The small molecule below binds the protein below.
Small molecule (SMILES): CCC(CC)O[C@@H]1CC(C(=O)O)=C[C@@]2(SC(N)=NC2=O)[C@H]1NC(C)=O

Binding-site contacts:
Ligand atom CAS contacts residue GLU37 of chain 1.A at 3.0 Å.
Ligand atom CAC contacts residue TRP97 of chain 1.A at 4.0 Å (hydrophobic).
Ligand atom OAF contacts residue TYR264 of chain 1.A at 3.9 Å.
Ligand atom SAP contacts residue GLU196 of chain 1.A at 3.6 Å.
Ligand atom CAV contacts residue GLU196 of chain 1.A at 3.9 Å.
Ligand atom OAH contacts residue ARG288 of chain 1.A at 3.2 Å (salt-bridge).
Ligand atom CAS contacts residue GLU146 of chain 1.A at 3.8 Å.
Ligand atom CAY contacts residue TYR322 of chain 1.A at 3.9 Å (hydrophobic).
Ligand atom CAL contacts residue ARG211 of chain 1.A at 3.9 Å.
Ligand atom CAS contacts residue TRP97 of chain 1.A at 3.8 Å (hydrophobic).
Ligand atom CAB contacts residue GLU195 of chain 1.A at 3.8 Å.
Ligand atom OAG contacts residue ASP69 of chain 1.A at 3.2 Å (salt-bridge).
Ligand atom CAU contacts residue TYR322 of chain 1.A at 3.1 Å (hydrophobic).
Ligand atom OAH contacts residue TYR322 of chain 1.A at 3.6 Å (h-bond).
Ligand atom NAD contacts residue LEU52 of chain 1.A at 3.7 Å.
Ligand atom CAI contacts residue TYR322 of chain 1.A at 3.4 Å (hydrophobic).
Ligand atom CAL contacts residue TYR322 of chain 1.A at 3.4 Å (hydrophobic).
Ligand atom OAF contacts residue ARG211 of chain 1.A at 3.3 Å (salt-bridge).
Ligand atom SAP contacts residue TYR322 of chain 1.A at 3.5 Å (h-bond).
Ligand atom CAW contacts residue TYR322 of chain 1.A at 3.6 Å (hydrophobic).
Ligand atom CAJ contacts residue GLU195 of chain 1.A at 3.8 Å.
Ligand atom SAP contacts residue GLU37 of chain 1.A at 3.2 Å (salt-bridge).
Ligand atom CAR contacts residue ARG211 of chain 1.A at 4.0 Å.
Ligand atom OAE contacts residue ARG70 of chain 1.A at 3.1 Å (salt-bridge).
Ligand atom CAK contacts residue GLU196 of chain 1.A at 3.3 Å.
Ligand atom CAJ contacts residue ALA165 of chain 1.A at 3.9 Å (hydrophobic).
Ligand atom NAD contacts residue GLU37 of chain 1.A at 2.6 Å (salt-bridge).
Ligand atom NAD contacts residue GLU146 of chain 1.A at 2.9 Å (salt-bridge).
Ligand atom NAD contacts residue TRP97 of chain 1.A at 2.7 Å (h-bond).
Ligand atom CAA contacts residue ARG143 of chain 1.A at 3.5 Å.
Ligand atom CAW contacts residue GLU196 of chain 1.A at 3.5 Å.
Ligand atom OAF contacts residue ARG288 of chain 1.A at 3.0 Å (salt-bridge).
Ligand atom CAB contacts residue ASN213 of chain 1.A at 3.6 Å.
Ligand atom OAH contacts residue ARG36 of chain 1.A at 3.2 Å (salt-bridge).
Ligand atom CAJ contacts residue ARG143 of chain 1.A at 3.3 Å.
Ligand atom CAR contacts residue ARG288 of chain 1.A at 3.9 Å.
Ligand atom CAB contacts residue ARG211 of chain 1.A at 3.6 Å.
Ligand atom CAK contacts residue ARG211 of chain 1.A at 3.9 Å.
Ligand atom OAF contacts residue TYR322 of chain 1.A at 3.5 Å (h-bond).
Ligand atom CAR contacts residue TYR322 of chain 1.A at 3.1 Å (hydrophobic).

Sequence of chain 1.A:
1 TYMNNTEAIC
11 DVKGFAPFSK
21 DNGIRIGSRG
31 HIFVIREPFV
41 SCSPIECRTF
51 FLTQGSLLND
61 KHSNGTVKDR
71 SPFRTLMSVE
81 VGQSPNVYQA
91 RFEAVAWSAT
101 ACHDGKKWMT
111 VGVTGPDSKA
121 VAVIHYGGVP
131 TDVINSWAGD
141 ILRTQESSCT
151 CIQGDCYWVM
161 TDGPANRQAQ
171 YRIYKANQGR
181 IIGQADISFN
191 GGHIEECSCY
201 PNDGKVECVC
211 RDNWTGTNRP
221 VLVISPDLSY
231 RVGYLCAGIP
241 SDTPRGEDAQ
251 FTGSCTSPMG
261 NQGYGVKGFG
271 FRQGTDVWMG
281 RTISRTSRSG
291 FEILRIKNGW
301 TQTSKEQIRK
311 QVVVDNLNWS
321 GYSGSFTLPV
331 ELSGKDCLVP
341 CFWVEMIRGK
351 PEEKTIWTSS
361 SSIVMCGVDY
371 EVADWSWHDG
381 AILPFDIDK